A protein and the small-molecule ligand that binds it are described below.
Small molecule (SMILES): CC[C@H](C)[C@@H]1NC(=O)[C@@](C)(NC(=O)[C@H](CCC(N)=O)NC(=O)[C@@H]2CCCN2C(=O)[C@H](CC2=c3ccccc3=NC2)NC(=O)[C@@H](N)CCCN=C(N)N)CC/C=C/CCCC[C@@](C)(C(=O)N[C@@H](CC2=NC=NC2)C(=O)N[C@H](C(=O)N[C@@H](CCCN=C(N)N)C(=O)N[C@@H](CCCN=C(N)N)C(=O)N[C@H](C(=O)N[C@H](C=O)CC2=CN=C3C=CC=CC23)C(C)C)C(C)C)NC(=O)[C@H](CC(=O)O)NC(=O)[C@H](CC(C)C)NC1=O

Binding-site contacts:
Ligand atom CG contacts residue SER103 of chain 1.A at 3.7 Å.
Ligand atom CZ contacts residue HIS76 of chain 1.A at 3.2 Å.
Ligand atom NH2 contacts residue HIS76 of chain 1.A at 3.3 Å (h-bond).
Ligand atom CD1 contacts residue PHE106 of chain 1.A at 3.8 Å (hydrophobic).
Ligand atom OD1 contacts residue LYS145 of chain 1.A at 3.4 Å.
Ligand atom CD1 contacts residue TYR107 of chain 1.A at 3.9 Å (hydrophobic).
Ligand atom NE2 contacts residue ILE149 of chain 1.A at 3.8 Å.
Ligand atom O contacts residue LYS188 of chain 1.A at 3.2 Å (salt-bridge).
Ligand atom CE1 contacts residue ASN114 of chain 1.A at 3.6 Å.
Ligand atom CZ2 contacts residue ASP152 of chain 1.A at 3.3 Å.
Ligand atom CG contacts residue LYS145 of chain 1.A at 3.4 Å.
Ligand atom O contacts residue PHE106 of chain 1.A at 3.5 Å.
Ligand atom CD2 contacts residue PHE106 of chain 1.A at 3.9 Å (hydrophobic).
Ligand atom CD2 contacts residue THR110 of chain 1.A at 3.7 Å.
Ligand atom CB contacts residue PHE106 of chain 1.A at 3.8 Å (hydrophobic).
Ligand atom NE2 contacts residue THR110 of chain 1.A at 3.9 Å.
Ligand atom OE1 contacts residue PHE106 of chain 1.A at 3.9 Å.
Ligand atom CZ3 contacts residue TRP191 of chain 1.A at 3.8 Å (hydrophobic).
Ligand atom OD2 contacts residue LYS145 of chain 1.A at 3.4 Å (salt-bridge).
Ligand atom NE contacts residue HIS76 of chain 1.A at 3.6 Å (h-bond).
Ligand atom CG2 contacts residue PHE106 of chain 1.A at 3.8 Å (hydrophobic).
Ligand atom CB contacts residue LYS145 of chain 1.A at 3.8 Å.
Ligand atom CD2 contacts residue ILE149 of chain 1.A at 3.4 Å (hydrophobic).
Ligand atom CZ2 contacts residue SER103 of chain 1.A at 3.9 Å.
Ligand atom CB contacts residue SER103 of chain 1.A at 3.9 Å.
Ligand atom CH2 contacts residue ASP152 of chain 1.A at 3.0 Å.
Ligand atom NH1 contacts residue HIS72 of chain 1.A at 3.3 Å.
Ligand atom NE2 contacts residue HIS113 of chain 1.A at 3.1 Å (h-bond).
Ligand atom OE1 contacts residue ASN143 of chain 1.A at 3.5 Å (h-bond).
Ligand atom CD1 contacts residue ASN143 of chain 1.A at 3.3 Å.
Ligand atom CE1 contacts residue THR110 of chain 1.A at 3.5 Å.
Ligand atom NH2 contacts residue ASN114 of chain 1.A at 3.1 Å (h-bond).
Ligand atom ND1 contacts residue THR110 of chain 1.A at 3.2 Å.
Ligand atom CD1 contacts residue PHE146 of chain 1.A at 3.8 Å (hydrophobic).
Ligand atom CB contacts residue THR110 of chain 1.A at 3.8 Å.
Ligand atom NH1 contacts residue HIS76 of chain 1.A at 3.5 Å (h-bond).
Ligand atom CB contacts residue LYS188 of chain 1.A at 3.6 Å.
Ligand atom CG contacts residue THR110 of chain 1.A at 3.3 Å.
Ligand atom CD1 contacts residue SER103 of chain 1.A at 3.8 Å.
Ligand atom CE1 contacts residue HIS113 of chain 1.A at 3.8 Å.

Sequence of chain 1.A:
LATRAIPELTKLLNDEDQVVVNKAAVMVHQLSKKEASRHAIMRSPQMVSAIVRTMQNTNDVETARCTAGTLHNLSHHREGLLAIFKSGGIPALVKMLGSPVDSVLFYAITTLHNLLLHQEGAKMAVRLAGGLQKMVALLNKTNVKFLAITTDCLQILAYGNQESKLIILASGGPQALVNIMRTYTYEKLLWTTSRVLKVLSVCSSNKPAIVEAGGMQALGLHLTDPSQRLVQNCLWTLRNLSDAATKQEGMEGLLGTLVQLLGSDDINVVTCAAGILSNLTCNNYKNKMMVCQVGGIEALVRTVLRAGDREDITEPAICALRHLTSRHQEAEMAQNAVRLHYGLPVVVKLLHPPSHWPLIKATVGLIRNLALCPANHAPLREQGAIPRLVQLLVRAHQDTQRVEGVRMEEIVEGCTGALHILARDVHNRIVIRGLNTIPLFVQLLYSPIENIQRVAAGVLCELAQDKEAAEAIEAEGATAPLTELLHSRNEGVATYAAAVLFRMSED